Binding-site contacts:
Ligand atom CEB contacts residue LEU127 of chain 1.A at 4.1 Å (hydrophobic).
Ligand atom CG4 contacts residue ASP98 of chain 1.A at 3.6 Å.
Ligand atom NEW contacts residue LYS24 of chain 1.A at 4.0 Å.
Ligand atom NEM contacts residue LYS24 of chain 1.A at 3.9 Å.
Ligand atom CDM contacts residue LYS24 of chain 1.A at 3.1 Å.
Ligand atom ND5 contacts residue LYS27 of chain 1.A at 3.2 Å (salt-bridge).
Ligand atom NDB contacts residue SER100 of chain 1.A at 3.8 Å.
Ligand atom ND5 contacts residue SER100 of chain 1.A at 3.4 Å (h-bond).
Ligand atom CEB contacts residue VAL99 of chain 1.A at 3.8 Å (hydrophobic).
Ligand atom CE5 contacts residue SER100 of chain 1.A at 3.4 Å.
Ligand atom NDB contacts residue VAL99 of chain 1.A at 3.7 Å.
Ligand atom O2 contacts residue LYS24 of chain 1.A at 2.6 Å (salt-bridge).
Ligand atom CE5 contacts residue LYS27 of chain 1.A at 3.7 Å.
Ligand atom CG2 contacts residue LYS24 of chain 1.A at 4.0 Å.
Ligand atom O2 contacts residue CYS26 of chain 1.A at 2.8 Å (h-bond).
Ligand atom NEC contacts residue SER100 of chain 1.A at 4.1 Å.
Ligand atom CD6 contacts residue LYS27 of chain 1.A at 4.2 Å.
Ligand atom CG3 contacts residue SER25 of chain 1.A at 3.7 Å.
Ligand atom CDW contacts residue LYS27 of chain 1.A at 3.9 Å.
Ligand atom CDW contacts residue SER25 of chain 1.A at 3.6 Å.
Ligand atom CE5 contacts residue VAL99 of chain 1.A at 3.9 Å (hydrophobic).
Ligand atom CE5 contacts residue ASP98 of chain 1.A at 4.0 Å.
Ligand atom CDW contacts residue CYS26 of chain 1.A at 4.2 Å (hydrophobic).
Ligand atom NDB contacts residue LEU127 of chain 1.A at 3.8 Å.
Ligand atom CG4 contacts residue LYS27 of chain 1.A at 4.1 Å.
Ligand atom NDB contacts residue LEU102 of chain 1.A at 3.0 Å (h-bond).
Ligand atom CG3 contacts residue LYS27 of chain 1.A at 3.7 Å.
Ligand atom O2 contacts residue VAL99 of chain 1.A at 4.0 Å.
Ligand atom ND5 contacts residue VAL99 of chain 1.A at 4.1 Å.
Ligand atom CG4 contacts residue SER100 of chain 1.A at 3.9 Å.
Ligand atom CEV contacts residue LYS27 of chain 1.A at 3.9 Å.
Ligand atom NDV contacts residue LYS27 of chain 1.A at 3.4 Å.
Ligand atom CEB contacts residue SER100 of chain 1.A at 4.0 Å.
Ligand atom CG1 contacts residue LEU102 of chain 1.A at 3.6 Å (hydrophobic).
Ligand atom ND5 contacts residue ASP98 of chain 1.A at 2.9 Å (salt-bridge).
Ligand atom CDW contacts residue LYS24 of chain 1.A at 3.3 Å.
Ligand atom CG1 contacts residue SER100 of chain 1.A at 3.9 Å.
Ligand atom CDC contacts residue SER100 of chain 1.A at 4.1 Å.
Ligand atom CEB contacts residue LEU102 of chain 1.A at 4.1 Å (hydrophobic).
Ligand atom CE5 contacts residue CYS26 of chain 1.A at 3.8 Å (hydrophobic).

A protein and the small-molecule ligand that binds it are described below.
Small molecule (SMILES): O->[Cu](<-O)(n1ccnc1)(n1ccnc1)(n1ccnc1)n1ccnc1

Sequence of chain 1.A:
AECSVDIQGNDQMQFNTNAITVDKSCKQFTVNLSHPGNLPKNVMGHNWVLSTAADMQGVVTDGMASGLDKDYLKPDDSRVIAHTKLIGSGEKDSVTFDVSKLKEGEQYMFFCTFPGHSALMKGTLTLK